Sequence of chain 1.C:
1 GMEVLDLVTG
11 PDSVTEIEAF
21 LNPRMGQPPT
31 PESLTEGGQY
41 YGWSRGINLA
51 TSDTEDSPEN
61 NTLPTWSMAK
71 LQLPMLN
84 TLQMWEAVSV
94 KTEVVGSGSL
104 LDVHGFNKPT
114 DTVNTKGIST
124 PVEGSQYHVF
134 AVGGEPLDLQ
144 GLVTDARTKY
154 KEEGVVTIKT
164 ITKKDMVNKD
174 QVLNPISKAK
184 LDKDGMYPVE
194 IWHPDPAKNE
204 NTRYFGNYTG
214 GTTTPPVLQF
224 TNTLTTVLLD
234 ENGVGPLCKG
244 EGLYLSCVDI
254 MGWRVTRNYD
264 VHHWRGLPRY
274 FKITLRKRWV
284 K

A small-molecule ligand and the protein it binds are described below.
Small molecule (SMILES): CC(=O)N[C@H]1[C@H](O[C@@H]2[C@H](O)[C@@H](O)[C@H](O)O[C@@H]2CO)O[C@H](CO)[C@H](O)[C@@H]1O[C@@H]1O[C@H](CO)[C@H](O)[C@H](O[C@]2(C(=O)O)C[C@H](O)[C@@H](NC(C)=O)[C@H]([C@H](O)[C@H](O)CO)O2)[C@H]1O

Sequence of chain 1.B:
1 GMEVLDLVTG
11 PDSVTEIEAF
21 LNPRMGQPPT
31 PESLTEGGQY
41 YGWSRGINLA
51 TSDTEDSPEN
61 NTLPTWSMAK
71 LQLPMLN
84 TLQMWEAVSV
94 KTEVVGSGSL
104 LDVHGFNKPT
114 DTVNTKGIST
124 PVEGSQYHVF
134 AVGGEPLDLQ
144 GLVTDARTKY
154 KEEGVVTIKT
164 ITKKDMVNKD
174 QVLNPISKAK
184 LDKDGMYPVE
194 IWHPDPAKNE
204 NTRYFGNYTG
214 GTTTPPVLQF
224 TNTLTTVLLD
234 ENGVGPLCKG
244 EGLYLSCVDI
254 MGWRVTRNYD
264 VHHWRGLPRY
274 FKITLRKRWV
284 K

Binding-site contacts:
Ligand atom O10 contacts residue ASN261 of chain 1.B at 3.3 Å (h-bond).
Ligand atom O6 contacts residue GLU59 of chain 1.B at 3.2 Å.
Ligand atom O4 contacts residue GLY46 of chain 1.B at 2.6 Å (h-bond).
Ligand atom C4 contacts residue HIS266 of chain 1.B at 3.4 Å.
Ligand atom O1B contacts residue TYR40 of chain 1.B at 4.2 Å.
Ligand atom O6 contacts residue THR62 of chain 1.B at 4.1 Å.
Ligand atom C3 contacts residue VAL264 of chain 1.B at 4.1 Å (hydrophobic).
Ligand atom C4 contacts residue GLY46 of chain 1.B at 3.4 Å.
Ligand atom O4 contacts residue THR259 of chain 1.B at 3.6 Å.
Ligand atom C6 contacts residue GLU59 of chain 1.B at 4.1 Å.
Ligand atom C3 contacts residue HIS266 of chain 1.B at 3.6 Å.
Ligand atom C4 contacts residue ARG45 of chain 1.B at 4.1 Å.
Ligand atom O1A contacts residue ARG45 of chain 1.B at 2.8 Å (salt-bridge).
Ligand atom O6 contacts residue GLU59 of chain 1.B at 4.2 Å.
Ligand atom C1 contacts residue GLY46 of chain 1.B at 3.9 Å.
Ligand atom C6 contacts residue GLY46 of chain 1.B at 3.6 Å.
Ligand atom O4 contacts residue VAL264 of chain 1.B at 4.2 Å.
Ligand atom C10 contacts residue TYR40 of chain 1.B at 4.0 Å (hydrophobic).
Ligand atom O1A contacts residue TYR40 of chain 1.B at 3.8 Å.
Ligand atom C5 contacts residue GLY46 of chain 1.B at 4.1 Å.
Ligand atom O3 contacts residue GLY46 of chain 1.B at 4.1 Å.
Ligand atom C11 contacts residue TYR40 of chain 1.B at 4.2 Å (hydrophobic).
Ligand atom O6 contacts residue ASN61 of chain 1.B at 2.6 Å (h-bond).
Ligand atom C5 contacts residue TYR40 of chain 1.B at 3.5 Å (hydrophobic).
Ligand atom C6 contacts residue GLU59 of chain 1.B at 3.5 Å.
Ligand atom C1 contacts residue TYR40 of chain 1.B at 4.1 Å (hydrophobic).
Ligand atom O1B contacts residue HIS266 of chain 1.B at 3.3 Å.
Ligand atom C6 contacts residue ASN61 of chain 1.B at 3.3 Å.
Ligand atom O1B contacts residue GLY46 of chain 1.B at 2.9 Å (h-bond).
Ligand atom C6 contacts residue ARG45 of chain 1.B at 4.1 Å.
Ligand atom O4 contacts residue HIS266 of chain 1.B at 2.8 Å (h-bond).
Ligand atom C6 contacts residue TYR40 of chain 1.B at 3.5 Å (hydrophobic).
Ligand atom N5 contacts residue TYR40 of chain 1.B at 2.9 Å (h-bond).
Ligand atom C3 contacts residue GLY46 of chain 1.B at 4.1 Å.
Ligand atom C11 contacts residue ASP53 of chain 1.C at 3.5 Å.
Ligand atom C6 contacts residue THR62 of chain 1.B at 3.6 Å.
Ligand atom O1B contacts residue ARG45 of chain 1.B at 3.1 Å (salt-bridge).
Ligand atom O8 contacts residue ARG45 of chain 1.B at 3.9 Å.
Ligand atom C1 contacts residue ARG45 of chain 1.B at 3.4 Å.
Ligand atom C4 contacts residue TYR40 of chain 1.B at 3.6 Å (hydrophobic).